This protein binds this small molecule.
Small molecule (SMILES): C[C@@H]1C(=O)C[C@@H](CC(O)O)C1(C)C

Binding-site contacts:
Ligand atom C8 contacts residue TRP90 of chain 1.C at 4.5 Å (hydrophobic).
Ligand atom C4 contacts residue PHE82 of chain 1.C at 4.1 Å (hydrophobic).
Ligand atom C4 contacts residue TRP40 of chain 1.C at 3.9 Å (hydrophobic).
Ligand atom C8 contacts residue GLU244 of chain 1.C at 3.6 Å.
Ligand atom C7 contacts residue LEU84 of chain 1.C at 4.1 Å (hydrophobic).
Ligand atom C7 contacts residue PHE79 of chain 1.C at 4.2 Å (hydrophobic).
Ligand atom O2 contacts residue ASP154 of chain 1.C at 3.0 Å (salt-bridge).
Ligand atom C3 contacts residue TRP40 of chain 1.C at 4.4 Å (hydrophobic).
Ligand atom C9 contacts residue GLU244 of chain 1.C at 3.4 Å.
Ligand atom C8 contacts residue ILE150 of chain 1.C at 4.4 Å (hydrophobic).
Ligand atom C10 contacts residue ASP154 of chain 1.C at 3.2 Å.
Ligand atom O1 contacts residue HIS45 of chain 1.C at 3.3 Å (h-bond).
Ligand atom C10 contacts residue GLU244 of chain 1.C at 3.3 Å.
Ligand atom O1 contacts residue TRP40 of chain 1.C at 2.6 Å (h-bond).
Ligand atom C1 contacts residue GLU244 of chain 1.C at 4.4 Å.
Ligand atom C6 contacts residue TRP40 of chain 1.C at 3.6 Å (hydrophobic).
Ligand atom C1 contacts residue TRP90 of chain 1.C at 4.5 Å (hydrophobic).
Ligand atom C9 contacts residue TRP90 of chain 1.C at 3.9 Å (hydrophobic).
Ligand atom O3 contacts residue HIS45 of chain 1.C at 4.4 Å.
Ligand atom C9 contacts residue ILE93 of chain 1.C at 3.6 Å (hydrophobic).
Ligand atom C6 contacts residue PRO144 of chain 1.C at 4.0 Å (hydrophobic).
Ligand atom C6 contacts residue ILE77 of chain 1.C at 3.6 Å (hydrophobic).
Ligand atom C7 contacts residue PHE82 of chain 1.C at 3.6 Å (hydrophobic).
Ligand atom C1 contacts residue ILE93 of chain 1.C at 3.9 Å (hydrophobic).
Ligand atom C5 contacts residue PHE82 of chain 1.C at 3.7 Å (hydrophobic).
Ligand atom C4 contacts residue HIS45 of chain 1.C at 4.0 Å.
Ligand atom O2 contacts residue HIS145 of chain 1.C at 2.7 Å (h-bond).
Ligand atom O3 contacts residue HIS145 of chain 1.C at 4.2 Å.
Ligand atom C10 contacts residue HIS145 of chain 1.C at 3.7 Å.
Ligand atom O1 contacts residue PHE82 of chain 1.C at 3.5 Å.
Ligand atom C6 contacts residue PHE82 of chain 1.C at 4.3 Å (hydrophobic).
Ligand atom C5 contacts residue ILE93 of chain 1.C at 3.9 Å (hydrophobic).
Ligand atom O3 contacts residue ASP154 of chain 1.C at 2.6 Å (salt-bridge).
Ligand atom C8 contacts residue PHE79 of chain 1.C at 4.5 Å (hydrophobic).
Ligand atom C5 contacts residue HIS45 of chain 1.C at 4.0 Å.
Ligand atom O2 contacts residue GLU244 of chain 1.C at 2.5 Å (salt-bridge).

Sequence of chain 1.C:
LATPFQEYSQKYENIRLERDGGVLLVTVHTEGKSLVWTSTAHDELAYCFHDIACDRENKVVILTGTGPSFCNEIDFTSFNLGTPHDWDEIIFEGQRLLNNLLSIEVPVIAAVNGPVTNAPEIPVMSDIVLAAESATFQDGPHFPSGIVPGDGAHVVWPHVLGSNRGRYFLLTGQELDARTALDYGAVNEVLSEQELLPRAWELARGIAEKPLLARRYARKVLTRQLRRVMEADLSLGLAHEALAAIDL